This small molecule binds to this protein.
Small molecule (SMILES): NS(=O)(=O)c1nnc(NC(=O)CC2CCCCC2)s1

Binding-site contacts:
Ligand atom N07 contacts residue GLN107 of chain 1.A at 3.5 Å (h-bond).
Ligand atom O03 contacts residue TRP204 of chain 1.A at 3.7 Å.
Ligand atom O04 contacts residue HIS109 of chain 1.A at 2.9 Å (h-bond).
Ligand atom N06 contacts residue HIS109 of chain 1.A at 3.3 Å.
Ligand atom O04 contacts residue VAL140 of chain 1.A at 4.3 Å.
Ligand atom N01 contacts residue HIS111 of chain 1.A at 3.3 Å (h-bond).
Ligand atom N01 contacts residue ZN1 of chain 1.F at 2.1 Å.
Ligand atom C05 contacts residue ZN1 of chain 1.F at 4.0 Å.
Ligand atom C05 contacts residue HIS109 of chain 1.A at 3.6 Å.
Ligand atom O11 contacts residue GLN107 of chain 1.A at 3.7 Å.
Ligand atom O03 contacts residue THR194 of chain 1.A at 3.1 Å (h-bond).
Ligand atom O03 contacts residue LEU193 of chain 1.A at 3.7 Å.
Ligand atom N06 contacts residue GLN107 of chain 1.A at 3.8 Å.
Ligand atom C17 contacts residue PRO138 of chain 1.A at 4.2 Å (hydrophobic).
Ligand atom O11 contacts residue VAL130 of chain 1.A at 3.6 Å.
Ligand atom N01 contacts residue HIS128 of chain 1.A at 4.0 Å.
Ligand atom O03 contacts residue SER192 of chain 1.A at 4.3 Å.
Ligand atom S02 contacts residue HIS128 of chain 1.A at 4.0 Å.
Ligand atom N06 contacts residue VAL130 of chain 1.A at 3.4 Å.
Ligand atom O04 contacts residue HIS111 of chain 1.A at 4.2 Å.
Ligand atom C18 contacts residue LEU193 of chain 1.A at 4.2 Å (hydrophobic).
Ligand atom C05 contacts residue LEU193 of chain 1.A at 4.4 Å (hydrophobic).
Ligand atom O04 contacts residue ZN1 of chain 1.F at 2.1 Å.
Ligand atom N01 contacts residue THR195 of chain 1.A at 4.0 Å.
Ligand atom C08 contacts residue LEU193 of chain 1.A at 3.9 Å (hydrophobic).
Ligand atom S19 contacts residue THR195 of chain 1.A at 3.2 Å (h-bond).
Ligand atom S19 contacts residue LEU193 of chain 1.A at 3.8 Å.
Ligand atom O04 contacts residue HIS128 of chain 1.A at 3.1 Å (h-bond).
Ligand atom N01 contacts residue HIS109 of chain 1.A at 3.3 Å (h-bond).
Ligand atom S02 contacts residue HIS109 of chain 1.A at 3.5 Å (h-bond).
Ligand atom N01 contacts residue GLU115 of chain 1.A at 4.0 Å.
Ligand atom N09 contacts residue LEU193 of chain 1.A at 4.2 Å.
Ligand atom C08 contacts residue GLN107 of chain 1.A at 4.4 Å.
Ligand atom N07 contacts residue VAL130 of chain 1.A at 3.8 Å.
Ligand atom O03 contacts residue ZN1 of chain 1.F at 3.6 Å.
Ligand atom S02 contacts residue THR194 of chain 1.A at 3.6 Å.
Ligand atom N01 contacts residue THR194 of chain 1.A at 2.6 Å (h-bond).
Ligand atom S02 contacts residue ZN1 of chain 1.F at 2.6 Å.
Ligand atom O04 contacts residue VAL130 of chain 1.A at 4.2 Å.
Ligand atom N07 contacts residue HIS109 of chain 1.A at 4.2 Å.

Sequence of chain 1.A:
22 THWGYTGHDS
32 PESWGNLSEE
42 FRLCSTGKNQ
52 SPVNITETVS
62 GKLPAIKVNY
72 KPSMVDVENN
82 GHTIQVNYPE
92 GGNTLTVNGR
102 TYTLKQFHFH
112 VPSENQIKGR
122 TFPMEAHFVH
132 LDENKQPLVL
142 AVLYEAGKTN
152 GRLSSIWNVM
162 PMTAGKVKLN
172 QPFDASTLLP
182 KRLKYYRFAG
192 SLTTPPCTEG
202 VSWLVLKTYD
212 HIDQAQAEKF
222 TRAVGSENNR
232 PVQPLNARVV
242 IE